The small molecule below binds the protein below.
Small molecule (SMILES): Cc1oc(-c2ccccc2)nc1CCCc1ccc(C[C@@H](C(=O)O)n2nccn2)cc1

Binding-site contacts:
Ligand atom C2 contacts residue SER83 of chain 1.A at 3.4 Å.
Ligand atom C29 contacts residue GLY78 of chain 1.A at 3.9 Å.
Ligand atom O3 contacts residue SER83 of chain 1.A at 2.6 Å (h-bond).
Ligand atom C12 contacts residue CYS79 of chain 1.A at 3.8 Å (hydrophobic).
Ligand atom C7 contacts residue PHE76 of chain 1.A at 3.5 Å (hydrophobic).
Ligand atom C2 contacts residue TYR267 of chain 1.A at 3.5 Å (hydrophobic).
Ligand atom C25 contacts residue CYS79 of chain 1.A at 3.8 Å (hydrophobic).
Ligand atom O1 contacts residue HIS243 of chain 1.A at 3.0 Å (h-bond).
Ligand atom O3 contacts residue HIS117 of chain 1.A at 2.7 Å (h-bond).
Ligand atom C22 contacts residue ILE135 of chain 1.A at 3.6 Å (hydrophobic).
Ligand atom C20 contacts residue ILE135 of chain 1.A at 3.6 Å (hydrophobic).
Ligand atom N6 contacts residue GLN80 of chain 1.A at 3.6 Å (h-bond).
Ligand atom O23 contacts residue ILE135 of chain 1.A at 3.8 Å.
Ligand atom C15 contacts residue MET158 of chain 1.A at 3.7 Å (hydrophobic).
Ligand atom C25 contacts residue LEU147 of chain 1.A at 3.8 Å (hydrophobic).
Ligand atom C12 contacts residue SER83 of chain 1.A at 3.6 Å.
Ligand atom O3 contacts residue LEU263 of chain 1.A at 3.4 Å.
Ligand atom N6 contacts residue CYS79 of chain 1.A at 3.8 Å.
Ligand atom O1 contacts residue HIS117 of chain 1.A at 3.7 Å.
Ligand atom C7 contacts residue GLN80 of chain 1.A at 3.9 Å.
Ligand atom C10 contacts residue SER83 of chain 1.A at 3.6 Å.
Ligand atom O23 contacts residue CYS79 of chain 1.A at 3.8 Å.
Ligand atom O1 contacts residue TYR267 of chain 1.A at 2.7 Å (h-bond).
Ligand atom C7 contacts residue CYS79 of chain 1.A at 3.8 Å (hydrophobic).
Ligand atom C30 contacts residue GLY78 of chain 1.A at 3.8 Å.
Ligand atom O3 contacts residue TYR267 of chain 1.A at 3.7 Å.
Ligand atom C2 contacts residue HIS117 of chain 1.A at 3.4 Å.
Ligand atom C24 contacts residue ILE135 of chain 1.A at 3.8 Å (hydrophobic).
Ligand atom C24 contacts residue CYS79 of chain 1.A at 3.6 Å (hydrophobic).
Ligand atom C17 contacts residue LEU124 of chain 1.A at 3.7 Å (hydrophobic).
Ligand atom N21 contacts residue ILE135 of chain 1.A at 3.5 Å.
Ligand atom N9 contacts residue HIS243 of chain 1.A at 3.0 Å (h-bond).
Ligand atom C12 contacts residue ILE120 of chain 1.A at 3.9 Å (hydrophobic).
Ligand atom N5 contacts residue HIS243 of chain 1.A at 3.9 Å.
Ligand atom C8 contacts residue PHE76 of chain 1.A at 3.5 Å (hydrophobic).
Ligand atom O1 contacts residue LEU247 of chain 1.A at 3.9 Å.
Ligand atom C31 contacts residue GLY78 of chain 1.A at 3.8 Å.
Ligand atom C8 contacts residue HIS243 of chain 1.A at 3.7 Å.
Ligand atom C4 contacts residue SER83 of chain 1.A at 3.3 Å.
Ligand atom C10 contacts residue TYR121 of chain 1.A at 3.7 Å (hydrophobic).

Sequence of chain 1.A:
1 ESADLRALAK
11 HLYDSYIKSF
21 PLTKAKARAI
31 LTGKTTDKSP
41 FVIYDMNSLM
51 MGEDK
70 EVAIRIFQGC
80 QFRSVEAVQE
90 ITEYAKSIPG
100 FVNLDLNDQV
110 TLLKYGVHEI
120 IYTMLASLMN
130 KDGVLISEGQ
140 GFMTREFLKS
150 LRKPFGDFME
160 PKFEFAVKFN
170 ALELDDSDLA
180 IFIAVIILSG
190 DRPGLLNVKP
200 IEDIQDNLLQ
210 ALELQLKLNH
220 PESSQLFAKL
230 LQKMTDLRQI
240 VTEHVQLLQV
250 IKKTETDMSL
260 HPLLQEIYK